Binding-site contacts:
Ligand atom O3 contacts residue TRP113 of chain 1.B at 3.6 Å.
Ligand atom O2 contacts residue ARG450 of chain 1.B at 2.8 Å (salt-bridge).
Ligand atom C2 contacts residue ASP382 of chain 1.B at 3.3 Å.
Ligand atom O1 contacts residue GLU405 of chain 1.B at 2.8 Å (salt-bridge).
Ligand atom O4 contacts residue GLU353 of chain 1.B at 2.6 Å (salt-bridge).
Ligand atom C3 contacts residue HIS360 of chain 1.B at 4.1 Å.
Ligand atom O5 contacts residue LYS358 of chain 1.B at 3.5 Å (salt-bridge).
Ligand atom O3 contacts residue GLN289 of chain 1.B at 2.6 Å (h-bond).
Ligand atom O2 contacts residue ASP382 of chain 1.B at 2.6 Å (salt-bridge).
Ligand atom C4 contacts residue TRP113 of chain 1.B at 3.6 Å (hydrophobic).
Ligand atom C3 contacts residue GLN289 of chain 1.B at 3.5 Å.
Ligand atom C5 contacts residue ASP382 of chain 1.B at 4.0 Å.
Ligand atom C5 contacts residue TRP113 of chain 1.B at 3.4 Å (hydrophobic).
Ligand atom C5 contacts residue HIS352 of chain 1.B at 3.7 Å.
Ligand atom O4 contacts residue HIS360 of chain 1.B at 2.9 Å (h-bond).
Ligand atom C4 contacts residue HIS360 of chain 1.B at 4.0 Å.
Ligand atom C1 contacts residue ASP382 of chain 1.B at 2.9 Å.
Ligand atom C4 contacts residue ASP382 of chain 1.B at 3.7 Å.
Ligand atom C4 contacts residue GLU353 of chain 1.B at 3.4 Å.
Ligand atom C3 contacts residue ASP382 of chain 1.B at 3.2 Å.
Ligand atom C3 contacts residue TRP383 of chain 1.B at 3.5 Å (hydrophobic).
Ligand atom C5 contacts residue GLU353 of chain 1.B at 3.6 Å.
Ligand atom C1 contacts residue GLU405 of chain 1.B at 3.2 Å.
Ligand atom O2 contacts residue VAL406 of chain 1.B at 3.9 Å.
Ligand atom C2 contacts residue ARG450 of chain 1.B at 3.5 Å.
Ligand atom O5 contacts residue TRP380 of chain 1.B at 3.7 Å.
Ligand atom O2 contacts residue TRP383 of chain 1.B at 3.3 Å (h-bond).
Ligand atom O5 contacts residue ASP382 of chain 1.B at 3.1 Å (salt-bridge).
Ligand atom O5 contacts residue HIS352 of chain 1.B at 3.3 Å (h-bond).
Ligand atom O4 contacts residue ASP382 of chain 1.B at 3.3 Å (salt-bridge).
Ligand atom C2 contacts residue TRP383 of chain 1.B at 4.0 Å (hydrophobic).
Ligand atom O4 contacts residue HIS352 of chain 1.B at 3.9 Å.
Ligand atom C2 contacts residue GLU405 of chain 1.B at 3.9 Å.
Ligand atom O1 contacts residue TRP380 of chain 1.B at 4.0 Å.
Ligand atom O4 contacts residue LYS358 of chain 1.B at 3.1 Å (salt-bridge).
Ligand atom O3 contacts residue TRP383 of chain 1.B at 3.0 Å (h-bond).
Ligand atom C4 contacts residue GLN289 of chain 1.B at 3.9 Å.
Ligand atom O4 contacts residue PRO233 of chain 1.B at 3.5 Å.
Ligand atom O2 contacts residue GLU405 of chain 1.B at 3.2 Å (salt-bridge).
Ligand atom C1 contacts residue TRP380 of chain 1.B at 3.8 Å (hydrophobic).

Sequence of chain 1.B:
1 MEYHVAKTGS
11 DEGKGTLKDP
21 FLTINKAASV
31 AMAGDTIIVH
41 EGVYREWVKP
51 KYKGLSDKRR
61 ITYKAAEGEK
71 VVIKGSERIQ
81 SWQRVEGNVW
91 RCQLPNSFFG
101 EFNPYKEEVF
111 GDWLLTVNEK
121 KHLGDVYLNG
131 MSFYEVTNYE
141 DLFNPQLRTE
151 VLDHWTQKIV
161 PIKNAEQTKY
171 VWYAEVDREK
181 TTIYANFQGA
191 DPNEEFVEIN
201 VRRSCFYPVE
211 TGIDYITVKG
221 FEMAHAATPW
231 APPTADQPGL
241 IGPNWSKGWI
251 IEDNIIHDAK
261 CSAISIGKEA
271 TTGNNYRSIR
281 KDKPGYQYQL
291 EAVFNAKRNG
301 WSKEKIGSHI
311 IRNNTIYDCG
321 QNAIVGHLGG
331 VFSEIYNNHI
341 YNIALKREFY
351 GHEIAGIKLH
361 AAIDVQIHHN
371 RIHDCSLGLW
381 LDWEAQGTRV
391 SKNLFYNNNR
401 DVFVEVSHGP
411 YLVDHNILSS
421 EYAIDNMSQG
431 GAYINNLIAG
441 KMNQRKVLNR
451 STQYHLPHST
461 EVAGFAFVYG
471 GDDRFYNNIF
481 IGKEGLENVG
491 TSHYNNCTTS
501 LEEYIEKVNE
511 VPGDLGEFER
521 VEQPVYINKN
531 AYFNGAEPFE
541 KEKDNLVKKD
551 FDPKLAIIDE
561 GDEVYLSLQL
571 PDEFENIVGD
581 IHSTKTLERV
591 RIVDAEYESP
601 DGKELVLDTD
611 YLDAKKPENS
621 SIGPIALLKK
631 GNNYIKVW

A small-molecule ligand and the protein it binds are described below.
Small molecule (SMILES): O[C@@H]1[C@@H](O)[C@H](O)OC[C@H]1O